Sequence of chain 2.A:
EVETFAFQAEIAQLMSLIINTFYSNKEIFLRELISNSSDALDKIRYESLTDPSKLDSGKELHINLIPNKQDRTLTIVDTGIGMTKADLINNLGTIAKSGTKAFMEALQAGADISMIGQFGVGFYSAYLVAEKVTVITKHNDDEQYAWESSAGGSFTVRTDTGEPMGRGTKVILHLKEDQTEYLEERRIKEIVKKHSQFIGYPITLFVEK

The small molecule below binds the protein below.
Small molecule (SMILES): CCNC(=O)c1n[nH]c(-c2cc(Cl)c(O)cc2O)c1-c1ccc(OC)cc1

Binding-site contacts:
Ligand atom C22 contacts residue ASN50 of chain 2.A at 3.6 Å.
Ligand atom N1 contacts residue ALA54 of chain 2.A at 3.6 Å.
Ligand atom C16 contacts residue LEU106 of chain 2.A at 3.2 Å (hydrophobic).
Ligand atom C26 contacts residue ILE95 of chain 2.A at 3.6 Å (hydrophobic).
Ligand atom C14 contacts residue ASP92 of chain 2.A at 3.5 Å.
Ligand atom C15 contacts residue ASP92 of chain 2.A at 3.6 Å.
Ligand atom C19 contacts residue ASN50 of chain 2.A at 3.7 Å.
Ligand atom C17 contacts residue GLY107 of chain 2.A at 3.4 Å.
Ligand atom N5 contacts residue MET97 of chain 2.A at 3.7 Å.
Ligand atom O24 contacts residue ASN50 of chain 2.A at 3.7 Å.
Ligand atom O24 contacts residue LEU47 of chain 2.A at 3.6 Å.
Ligand atom N10 contacts residue ILE95 of chain 2.A at 3.3 Å.
Ligand atom C17 contacts residue LEU106 of chain 2.A at 3.3 Å (hydrophobic).
Ligand atom C8 contacts residue ILE95 of chain 2.A at 3.8 Å (hydrophobic).
Ligand atom N10 contacts residue GLY96 of chain 2.A at 2.9 Å (h-bond).
Ligand atom N5 contacts residue ALA54 of chain 2.A at 3.5 Å.
Ligand atom O23 contacts residue ASP92 of chain 2.A at 2.8 Å (salt-bridge).
Ligand atom C13 contacts residue ASN50 of chain 2.A at 3.5 Å.
Ligand atom N5 contacts residue THR183 of chain 2.A at 3.0 Å (h-bond).
Ligand atom N1 contacts residue MET97 of chain 2.A at 3.6 Å.
Ligand atom O23 contacts residue THR183 of chain 2.A at 3.6 Å.
Ligand atom C11 contacts residue MET97 of chain 2.A at 3.7 Å (hydrophobic).
Ligand atom C20 contacts residue ASN50 of chain 2.A at 3.5 Å.
Ligand atom C4 contacts residue ALA54 of chain 2.A at 3.8 Å (hydrophobic).
Ligand atom C2 contacts residue MET97 of chain 2.A at 3.7 Å (hydrophobic).
Ligand atom C14 contacts residue ASN50 of chain 2.A at 3.8 Å.
Ligand atom O23 contacts residue SER51 of chain 2.A at 3.6 Å.
Ligand atom C26 contacts residue GLY96 of chain 2.A at 3.5 Å.
Ligand atom O23 contacts residue ALA54 of chain 2.A at 3.2 Å.
Ligand atom CL25 contacts residue PHE137 of chain 2.A at 3.3 Å.
Ligand atom N1 contacts residue GLY96 of chain 2.A at 3.3 Å (h-bond).
Ligand atom O24 contacts residue VAL185 of chain 2.A at 3.5 Å.
Ligand atom C12 contacts residue ASN50 of chain 2.A at 3.6 Å.
Ligand atom C4 contacts residue MET97 of chain 2.A at 3.8 Å (hydrophobic).
Ligand atom O23 contacts residue ASN50 of chain 2.A at 3.8 Å.
Ligand atom C14 contacts residue SER51 of chain 2.A at 3.6 Å.
Ligand atom CL25 contacts residue ASN50 of chain 2.A at 3.2 Å.
Ligand atom N10 contacts residue MET97 of chain 2.A at 3.8 Å.
Ligand atom O9 contacts residue LYS57 of chain 2.A at 3.3 Å (salt-bridge).
Ligand atom C15 contacts residue THR183 of chain 2.A at 3.8 Å.